Sequence of chain 1.A:
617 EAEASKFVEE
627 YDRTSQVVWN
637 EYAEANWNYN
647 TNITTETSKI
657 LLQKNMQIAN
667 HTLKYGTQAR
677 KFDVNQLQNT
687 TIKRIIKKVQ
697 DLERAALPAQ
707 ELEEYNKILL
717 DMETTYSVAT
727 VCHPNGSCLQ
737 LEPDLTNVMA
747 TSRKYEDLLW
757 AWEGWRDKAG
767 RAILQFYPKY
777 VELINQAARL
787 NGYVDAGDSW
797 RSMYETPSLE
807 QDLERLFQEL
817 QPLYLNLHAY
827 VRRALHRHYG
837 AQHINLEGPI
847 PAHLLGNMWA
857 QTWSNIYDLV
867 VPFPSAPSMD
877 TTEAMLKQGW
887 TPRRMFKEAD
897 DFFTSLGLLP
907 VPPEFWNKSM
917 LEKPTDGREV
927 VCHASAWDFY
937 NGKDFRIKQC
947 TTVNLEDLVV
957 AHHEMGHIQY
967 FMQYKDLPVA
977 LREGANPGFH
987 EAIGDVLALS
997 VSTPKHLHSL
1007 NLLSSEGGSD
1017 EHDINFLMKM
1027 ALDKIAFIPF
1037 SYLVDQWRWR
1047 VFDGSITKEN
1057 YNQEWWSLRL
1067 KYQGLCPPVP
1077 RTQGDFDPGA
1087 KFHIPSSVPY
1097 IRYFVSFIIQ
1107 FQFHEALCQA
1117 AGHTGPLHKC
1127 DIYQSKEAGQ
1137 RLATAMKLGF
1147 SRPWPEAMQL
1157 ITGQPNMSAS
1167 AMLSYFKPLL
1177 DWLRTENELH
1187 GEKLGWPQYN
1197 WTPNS

The small molecule below binds the protein below.
Small molecule (SMILES): CC(=O)N[C@@H]1[C@@H](O)[C@H](O)[C@@H](CO)O[C@H]1O

Binding-site contacts:
Ligand atom C5 contacts residue ASN666 of chain 1.A at 3.7 Å.
Ligand atom N2 contacts residue ASN666 of chain 1.A at 2.7 Å (h-bond).
Ligand atom C7 contacts residue ASN666 of chain 1.A at 3.6 Å.
Ligand atom C5 contacts residue MET662 of chain 1.A at 4.3 Å (hydrophobic).
Ligand atom C1 contacts residue ASN666 of chain 1.A at 1.4 Å.
Ligand atom C2 contacts residue ASN666 of chain 1.A at 2.4 Å.
Ligand atom O7 contacts residue ASN666 of chain 1.A at 4.1 Å.
Ligand atom O5 contacts residue ASN666 of chain 1.A at 2.5 Å (h-bond).
Ligand atom C3 contacts residue ASN666 of chain 1.A at 3.7 Å.
Ligand atom O5 contacts residue MET662 of chain 1.A at 4.4 Å.
Ligand atom C4 contacts residue ASN666 of chain 1.A at 4.2 Å.